Binding-site contacts:
Ligand atom C3 contacts residue ASN220 of chain 1.A at 3.8 Å.
Ligand atom C6 contacts residue THR94 of chain 1.A at 3.4 Å.
Ligand atom C4 contacts residue ASN220 of chain 1.A at 4.3 Å.
Ligand atom O5 contacts residue THR222 of chain 1.A at 3.8 Å.
Ligand atom N2 contacts residue ASN220 of chain 1.A at 2.8 Å (h-bond).
Ligand atom C2 contacts residue ASN220 of chain 1.A at 2.4 Å.
Ligand atom C5 contacts residue ASN220 of chain 1.A at 3.7 Å.
Ligand atom C6 contacts residue THR222 of chain 1.A at 3.4 Å.
Ligand atom O5 contacts residue THR94 of chain 1.A at 3.1 Å.
Ligand atom O6 contacts residue THR222 of chain 1.A at 3.8 Å.
Ligand atom O5 contacts residue ASN220 of chain 1.A at 2.5 Å (h-bond).
Ligand atom C5 contacts residue THR222 of chain 1.A at 3.7 Å.
Ligand atom C1 contacts residue THR94 of chain 1.A at 4.2 Å.
Ligand atom C5 contacts residue THR94 of chain 1.A at 3.8 Å.
Ligand atom C8 contacts residue GLU451 of chain 1.C at 4.0 Å.
Ligand atom C7 contacts residue ASN220 of chain 1.A at 2.9 Å.
Ligand atom C1 contacts residue ASN220 of chain 1.A at 1.4 Å.
Ligand atom C8 contacts residue ASN220 of chain 1.A at 4.1 Å.
Ligand atom O7 contacts residue ASN220 of chain 1.A at 2.7 Å (h-bond).

Sequence of chain 1.A:
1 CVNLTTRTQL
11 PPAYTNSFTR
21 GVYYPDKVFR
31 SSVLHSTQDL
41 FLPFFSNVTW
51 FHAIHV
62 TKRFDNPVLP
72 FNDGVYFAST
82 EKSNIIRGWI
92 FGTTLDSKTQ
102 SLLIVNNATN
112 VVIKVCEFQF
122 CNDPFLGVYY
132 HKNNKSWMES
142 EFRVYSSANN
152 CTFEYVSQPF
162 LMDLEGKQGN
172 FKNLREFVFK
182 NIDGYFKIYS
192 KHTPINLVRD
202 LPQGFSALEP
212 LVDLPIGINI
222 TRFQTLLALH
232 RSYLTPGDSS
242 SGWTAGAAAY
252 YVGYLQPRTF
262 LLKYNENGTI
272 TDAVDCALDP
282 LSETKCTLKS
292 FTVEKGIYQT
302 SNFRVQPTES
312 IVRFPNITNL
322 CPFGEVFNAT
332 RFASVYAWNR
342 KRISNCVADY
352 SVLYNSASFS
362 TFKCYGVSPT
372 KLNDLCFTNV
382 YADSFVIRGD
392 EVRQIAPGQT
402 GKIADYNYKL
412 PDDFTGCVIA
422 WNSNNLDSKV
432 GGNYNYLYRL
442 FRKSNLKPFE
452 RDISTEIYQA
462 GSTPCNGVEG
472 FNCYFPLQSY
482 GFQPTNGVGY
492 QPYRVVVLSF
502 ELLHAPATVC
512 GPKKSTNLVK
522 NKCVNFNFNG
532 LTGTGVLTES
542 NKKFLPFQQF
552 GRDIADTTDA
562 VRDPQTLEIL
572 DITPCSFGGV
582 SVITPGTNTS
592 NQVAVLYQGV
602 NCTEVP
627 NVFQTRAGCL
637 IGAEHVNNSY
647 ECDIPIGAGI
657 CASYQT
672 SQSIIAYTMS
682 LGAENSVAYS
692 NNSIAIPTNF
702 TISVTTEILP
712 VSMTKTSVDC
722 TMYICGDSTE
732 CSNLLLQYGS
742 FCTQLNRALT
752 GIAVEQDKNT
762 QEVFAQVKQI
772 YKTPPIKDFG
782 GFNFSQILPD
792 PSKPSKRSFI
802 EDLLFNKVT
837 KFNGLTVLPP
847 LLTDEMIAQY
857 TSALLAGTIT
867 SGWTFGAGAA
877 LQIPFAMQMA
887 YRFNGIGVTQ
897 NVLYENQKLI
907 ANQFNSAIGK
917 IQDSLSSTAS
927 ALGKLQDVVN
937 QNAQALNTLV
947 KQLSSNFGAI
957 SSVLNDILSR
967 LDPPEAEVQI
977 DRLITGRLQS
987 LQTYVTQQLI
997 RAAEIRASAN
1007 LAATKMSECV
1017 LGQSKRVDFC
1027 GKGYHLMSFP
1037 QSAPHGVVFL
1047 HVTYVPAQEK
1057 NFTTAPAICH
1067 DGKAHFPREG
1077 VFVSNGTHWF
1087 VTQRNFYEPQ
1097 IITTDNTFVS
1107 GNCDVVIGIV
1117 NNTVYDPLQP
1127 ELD

Sequence of chain 1.C:
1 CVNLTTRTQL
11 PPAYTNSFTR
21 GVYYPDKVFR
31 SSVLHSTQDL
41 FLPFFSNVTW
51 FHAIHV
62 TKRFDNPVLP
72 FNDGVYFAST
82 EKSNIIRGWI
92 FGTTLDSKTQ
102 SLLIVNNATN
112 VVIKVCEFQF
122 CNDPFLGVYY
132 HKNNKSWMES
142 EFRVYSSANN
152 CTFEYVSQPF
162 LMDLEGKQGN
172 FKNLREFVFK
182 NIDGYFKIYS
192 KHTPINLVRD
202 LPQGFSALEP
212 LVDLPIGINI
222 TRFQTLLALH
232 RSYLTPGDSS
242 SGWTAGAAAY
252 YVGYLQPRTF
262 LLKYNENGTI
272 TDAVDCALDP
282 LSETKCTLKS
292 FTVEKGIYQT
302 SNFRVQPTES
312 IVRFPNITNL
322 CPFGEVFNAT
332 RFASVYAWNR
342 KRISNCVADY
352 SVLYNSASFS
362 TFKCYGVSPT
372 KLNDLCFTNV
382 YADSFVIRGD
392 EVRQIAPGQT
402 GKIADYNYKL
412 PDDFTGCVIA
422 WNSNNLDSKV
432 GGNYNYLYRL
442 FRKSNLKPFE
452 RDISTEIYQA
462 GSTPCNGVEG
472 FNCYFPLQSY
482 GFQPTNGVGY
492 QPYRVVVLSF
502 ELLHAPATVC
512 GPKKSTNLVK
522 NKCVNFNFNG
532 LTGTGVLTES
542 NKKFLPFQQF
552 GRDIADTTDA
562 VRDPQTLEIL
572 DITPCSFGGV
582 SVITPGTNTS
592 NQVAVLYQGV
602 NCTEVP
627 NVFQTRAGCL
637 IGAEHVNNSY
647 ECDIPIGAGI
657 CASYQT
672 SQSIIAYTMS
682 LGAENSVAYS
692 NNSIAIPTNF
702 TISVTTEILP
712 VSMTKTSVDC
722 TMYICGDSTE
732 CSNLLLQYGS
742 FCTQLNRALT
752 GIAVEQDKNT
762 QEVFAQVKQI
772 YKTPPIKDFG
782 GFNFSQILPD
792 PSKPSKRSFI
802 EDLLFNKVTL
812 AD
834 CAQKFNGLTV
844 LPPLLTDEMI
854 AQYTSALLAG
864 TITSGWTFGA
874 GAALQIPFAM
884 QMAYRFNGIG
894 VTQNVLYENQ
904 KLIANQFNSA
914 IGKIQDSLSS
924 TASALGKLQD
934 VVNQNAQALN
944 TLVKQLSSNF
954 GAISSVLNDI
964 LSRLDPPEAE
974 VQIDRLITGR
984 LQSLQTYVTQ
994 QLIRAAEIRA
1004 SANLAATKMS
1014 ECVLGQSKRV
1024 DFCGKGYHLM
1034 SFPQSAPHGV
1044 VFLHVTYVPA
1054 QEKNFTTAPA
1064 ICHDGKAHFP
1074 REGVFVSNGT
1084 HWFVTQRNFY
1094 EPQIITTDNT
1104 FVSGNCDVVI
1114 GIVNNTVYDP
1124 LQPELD

This small molecule binds to this protein.
Small molecule (SMILES): CC(=O)N[C@@H]1[C@@H](O)[C@H](O)[C@@H](CO)O[C@H]1O